Binding-site contacts:
Ligand atom C3 contacts residue LYS6 of chain 1.A at 3.9 Å.
Ligand atom C2 contacts residue ASN65 of chain 1.A at 4.2 Å.
Ligand atom BR contacts residue TYR317 of chain 4.A at 4.3 Å.
Ligand atom C6 contacts residue SER1 of chain 1.A at 4.0 Å.
Ligand atom C7 contacts residue LYS6 of chain 1.A at 3.9 Å.
Ligand atom BR contacts residue HIS9 of chain 1.A at 4.4 Å.
Ligand atom C11 contacts residue LYS6 of chain 1.A at 3.8 Å.
Ligand atom C9 contacts residue LYS6 of chain 1.A at 4.0 Å.
Ligand atom C11 contacts residue SER1 of chain 1.A at 3.6 Å.
Ligand atom C2 contacts residue LYS6 of chain 1.A at 3.9 Å.
Ligand atom C4 contacts residue LYS6 of chain 1.A at 4.3 Å.
Ligand atom C5 contacts residue LYS6 of chain 1.A at 4.2 Å.
Ligand atom C5 contacts residue GLY10 of chain 1.A at 3.9 Å.
Ligand atom C9 contacts residue THR62 of chain 1.A at 4.5 Å.
Ligand atom BR contacts residue SER1 of chain 1.A at 3.3 Å.
Ligand atom O1 contacts residue LYS6 of chain 1.A at 3.7 Å.
Ligand atom C4 contacts residue THR62 of chain 1.A at 4.1 Å.
Ligand atom BR contacts residue LYS6 of chain 1.A at 3.7 Å.
Ligand atom N1 contacts residue LYS6 of chain 1.A at 4.1 Å.
Ligand atom N2 contacts residue LYS6 of chain 1.A at 3.1 Å (salt-bridge).
Ligand atom BR contacts residue THR5 of chain 1.A at 4.1 Å.
Ligand atom C6 contacts residue LYS6 of chain 1.A at 4.0 Å.
Ligand atom O1 contacts residue SER1 of chain 1.A at 2.7 Å (h-bond).
Ligand atom C8 contacts residue LYS6 of chain 1.A at 4.0 Å.
Ligand atom C4 contacts residue GLY10 of chain 1.A at 4.3 Å.
Ligand atom C10 contacts residue SER1 of chain 1.A at 3.8 Å.
Ligand atom N2 contacts residue ASN65 of chain 1.A at 4.0 Å.
Ligand atom C7 contacts residue SER1 of chain 1.A at 3.6 Å.

Sequence of chain 4.A:
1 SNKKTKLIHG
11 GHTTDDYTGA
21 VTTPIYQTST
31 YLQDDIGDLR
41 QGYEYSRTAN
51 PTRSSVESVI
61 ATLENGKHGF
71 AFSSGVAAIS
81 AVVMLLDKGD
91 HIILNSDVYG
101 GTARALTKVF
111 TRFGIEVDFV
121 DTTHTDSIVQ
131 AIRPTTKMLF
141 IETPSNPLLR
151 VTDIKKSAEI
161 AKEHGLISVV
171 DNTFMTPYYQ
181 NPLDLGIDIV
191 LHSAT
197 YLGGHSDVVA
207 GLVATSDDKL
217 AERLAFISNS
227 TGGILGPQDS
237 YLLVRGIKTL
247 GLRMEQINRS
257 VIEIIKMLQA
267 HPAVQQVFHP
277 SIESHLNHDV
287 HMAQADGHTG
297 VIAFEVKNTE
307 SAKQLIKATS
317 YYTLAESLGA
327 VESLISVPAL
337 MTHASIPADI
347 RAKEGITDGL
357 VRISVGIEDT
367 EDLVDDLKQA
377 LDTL

Sequence of chain 1.A:
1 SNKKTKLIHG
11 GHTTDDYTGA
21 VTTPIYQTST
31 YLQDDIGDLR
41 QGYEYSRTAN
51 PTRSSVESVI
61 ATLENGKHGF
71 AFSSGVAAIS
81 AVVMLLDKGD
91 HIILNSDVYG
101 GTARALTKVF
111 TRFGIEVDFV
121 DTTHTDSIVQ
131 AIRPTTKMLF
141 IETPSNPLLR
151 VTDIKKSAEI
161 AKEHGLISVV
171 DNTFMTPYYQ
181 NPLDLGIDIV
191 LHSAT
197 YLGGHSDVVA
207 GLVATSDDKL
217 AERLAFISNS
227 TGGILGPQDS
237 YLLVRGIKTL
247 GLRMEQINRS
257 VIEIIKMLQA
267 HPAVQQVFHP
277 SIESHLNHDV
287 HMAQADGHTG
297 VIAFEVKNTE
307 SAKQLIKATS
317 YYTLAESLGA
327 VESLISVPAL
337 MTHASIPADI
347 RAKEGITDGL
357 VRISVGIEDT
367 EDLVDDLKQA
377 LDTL

A small-molecule ligand and the protein it binds are described below.
Small molecule (SMILES): O=C(O)CNC(=O)Cn1ccc2ccc(Br)cc21